A small-molecule ligand and the protein it binds are described below.
Small molecule (SMILES): Cc1cc(C)cc(NC(=O)Cc2ccc(OC(C)(C)C(=O)O)cc2)c1

Sequence of chain 1.A:
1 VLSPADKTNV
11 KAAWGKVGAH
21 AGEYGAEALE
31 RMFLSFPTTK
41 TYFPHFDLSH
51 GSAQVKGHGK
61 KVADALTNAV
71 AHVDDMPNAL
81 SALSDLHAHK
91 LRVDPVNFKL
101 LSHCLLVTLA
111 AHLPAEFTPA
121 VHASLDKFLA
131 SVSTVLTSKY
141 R

Sequence of chain 1.B:
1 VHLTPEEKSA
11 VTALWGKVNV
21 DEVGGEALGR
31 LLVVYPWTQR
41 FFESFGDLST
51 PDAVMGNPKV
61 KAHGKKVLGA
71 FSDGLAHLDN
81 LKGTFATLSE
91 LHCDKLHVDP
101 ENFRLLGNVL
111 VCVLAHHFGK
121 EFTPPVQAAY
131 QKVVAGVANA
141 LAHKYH

Binding-site contacts:
Ligand atom C5 contacts residue TYR140 of chain 1.C at 4.3 Å (hydrophobic).
Ligand atom C8 contacts residue TRP37 of chain 1.B at 4.0 Å (hydrophobic).
Ligand atom C13 contacts residue ARG141 of chain 1.C at 3.5 Å.
Ligand atom C11 contacts residue TYR35 of chain 1.B at 3.7 Å (hydrophobic).
Ligand atom O7 contacts residue TRP37 of chain 1.B at 4.1 Å.
Ligand atom C10 contacts residue TRP37 of chain 1.B at 4.3 Å (hydrophobic).
Ligand atom C25 contacts residue LEU100 of chain 1.A at 3.8 Å (hydrophobic).
Ligand atom C4 contacts residue PRO95 of chain 1.C at 4.3 Å (hydrophobic).
Ligand atom C25 contacts residue HIS103 of chain 1.A at 3.8 Å.
Ligand atom C19 contacts residue LYS99 of chain 1.A at 3.8 Å.
Ligand atom C13 contacts residue ASP126 of chain 1.A at 4.2 Å.
Ligand atom C13 contacts residue TYR35 of chain 1.B at 4.1 Å (hydrophobic).
Ligand atom C6 contacts residue TRP37 of chain 1.B at 3.8 Å (hydrophobic).
Ligand atom C10 contacts residue TYR35 of chain 1.B at 4.1 Å (hydrophobic).
Ligand atom C14 contacts residue TYR35 of chain 1.B at 3.6 Å (hydrophobic).
Ligand atom C5 contacts residue PRO95 of chain 1.C at 3.8 Å (hydrophobic).
Ligand atom O7 contacts residue PRO95 of chain 1.C at 3.6 Å.
Ligand atom C12 contacts residue ARG141 of chain 1.C at 3.5 Å.
Ligand atom O3 contacts residue ALA130 of chain 1.A at 4.3 Å.
Ligand atom C18 contacts residue LYS99 of chain 1.A at 4.1 Å.
Ligand atom C22 contacts residue ASN108 of chain 1.B at 3.2 Å.
Ligand atom C23 contacts residue ASN108 of chain 1.B at 3.5 Å.
Ligand atom C24 contacts residue LYS99 of chain 1.A at 4.2 Å.
Ligand atom C6 contacts residue ARG141 of chain 1.C at 3.2 Å.
Ligand atom C5 contacts residue THR137 of chain 1.C at 3.7 Å.
Ligand atom O16 contacts residue LYS99 of chain 1.A at 3.3 Å (salt-bridge).
Ligand atom C25 contacts residue ASN108 of chain 1.B at 3.7 Å.
Ligand atom C23 contacts residue LYS99 of chain 1.A at 4.2 Å.
Ligand atom C10 contacts residue LEU105 of chain 1.B at 4.3 Å (hydrophobic).
Ligand atom C22 contacts residue LYS99 of chain 1.A at 4.0 Å.
Ligand atom C25 contacts residue PHE36 of chain 1.A at 3.8 Å (hydrophobic).
Ligand atom C21 contacts residue LEU100 of chain 1.A at 3.6 Å (hydrophobic).
Ligand atom C9 contacts residue PRO95 of chain 1.C at 4.3 Å (hydrophobic).
Ligand atom C20 contacts residue LYS99 of chain 1.A at 4.0 Å.
Ligand atom C24 contacts residue VAL96 of chain 1.A at 4.2 Å (hydrophobic).
Ligand atom C22 contacts residue HIS103 of chain 1.A at 4.2 Å.
Ligand atom C9 contacts residue TRP37 of chain 1.B at 3.8 Å (hydrophobic).
Ligand atom N17 contacts residue ASN108 of chain 1.B at 4.2 Å.
Ligand atom C23 contacts residue LEU100 of chain 1.A at 4.0 Å (hydrophobic).
Ligand atom C18 contacts residue ASN108 of chain 1.B at 3.9 Å.

Sequence of chain 1.C:
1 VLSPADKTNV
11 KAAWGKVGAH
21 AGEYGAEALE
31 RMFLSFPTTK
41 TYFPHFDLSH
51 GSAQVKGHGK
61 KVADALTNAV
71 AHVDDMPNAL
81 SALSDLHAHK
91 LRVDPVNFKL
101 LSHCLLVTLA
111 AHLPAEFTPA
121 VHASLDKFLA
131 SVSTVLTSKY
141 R